Sequence of chain 1.I:
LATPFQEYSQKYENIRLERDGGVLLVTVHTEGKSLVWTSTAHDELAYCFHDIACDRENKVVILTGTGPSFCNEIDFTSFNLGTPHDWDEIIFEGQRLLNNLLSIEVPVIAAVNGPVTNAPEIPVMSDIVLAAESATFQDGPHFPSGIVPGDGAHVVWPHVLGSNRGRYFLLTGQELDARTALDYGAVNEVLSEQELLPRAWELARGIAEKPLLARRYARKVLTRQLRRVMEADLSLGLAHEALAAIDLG

Binding-site contacts:
Ligand atom O2 contacts residue HIS145 of chain 1.I at 2.6 Å (h-bond).
Ligand atom C4 contacts residue TRP40 of chain 1.I at 3.8 Å (hydrophobic).
Ligand atom C5 contacts residue HIS45 of chain 1.I at 4.2 Å.
Ligand atom C4 contacts residue HIS45 of chain 1.I at 4.2 Å.
Ligand atom C6 contacts residue ILE77 of chain 1.I at 3.5 Å (hydrophobic).
Ligand atom O1 contacts residue HIS45 of chain 1.I at 3.5 Å.
Ligand atom C7 contacts residue PHE82 of chain 1.I at 3.6 Å (hydrophobic).
Ligand atom C7 contacts residue LEU84 of chain 1.I at 4.1 Å (hydrophobic).
Ligand atom C4 contacts residue PHE82 of chain 1.I at 4.0 Å (hydrophobic).
Ligand atom C6 contacts residue TRP40 of chain 1.I at 3.7 Å (hydrophobic).
Ligand atom C10 contacts residue GLU244 of chain 1.I at 3.3 Å.
Ligand atom O1 contacts residue PHE82 of chain 1.I at 3.3 Å.
Ligand atom C6 contacts residue PRO144 of chain 1.I at 4.0 Å (hydrophobic).
Ligand atom C7 contacts residue PHE79 of chain 1.I at 4.2 Å (hydrophobic).
Ligand atom C9 contacts residue ILE93 of chain 1.I at 3.7 Å (hydrophobic).
Ligand atom C5 contacts residue PHE82 of chain 1.I at 3.7 Å (hydrophobic).
Ligand atom C1 contacts residue TRP90 of chain 1.I at 4.3 Å (hydrophobic).
Ligand atom C8 contacts residue ILE150 of chain 1.I at 4.2 Å (hydrophobic).
Ligand atom C10 contacts residue ASP154 of chain 1.I at 3.3 Å.
Ligand atom C8 contacts residue TRP90 of chain 1.I at 4.2 Å (hydrophobic).
Ligand atom C8 contacts residue GLU244 of chain 1.I at 3.5 Å.
Ligand atom C9 contacts residue TRP90 of chain 1.I at 3.8 Å (hydrophobic).
Ligand atom O3 contacts residue ASP154 of chain 1.I at 2.7 Å (salt-bridge).
Ligand atom C6 contacts residue PHE82 of chain 1.I at 4.3 Å (hydrophobic).
Ligand atom O2 contacts residue GLU244 of chain 1.I at 2.6 Å (salt-bridge).
Ligand atom C5 contacts residue ILE93 of chain 1.I at 3.8 Å (hydrophobic).
Ligand atom C1 contacts residue ILE93 of chain 1.I at 3.8 Å (hydrophobic).
Ligand atom O2 contacts residue ASP154 of chain 1.I at 3.1 Å (salt-bridge).
Ligand atom C3 contacts residue TRP40 of chain 1.I at 4.4 Å (hydrophobic).
Ligand atom C1 contacts residue GLU244 of chain 1.I at 4.4 Å.
Ligand atom O3 contacts residue HIS145 of chain 1.I at 4.1 Å.
Ligand atom C10 contacts residue HIS145 of chain 1.I at 3.7 Å.
Ligand atom C9 contacts residue GLU244 of chain 1.I at 3.3 Å.
Ligand atom O1 contacts residue TRP40 of chain 1.I at 2.7 Å (h-bond).

This protein binds this small molecule.
Small molecule (SMILES): C[C@@H]1C(=O)C[C@@H](CC(O)O)C1(C)C